A protein and the small-molecule ligand that binds it are described below.
Small molecule (SMILES): NC(=O)CN(CC(=O)O)CC(=O)O

Binding-site contacts:
Ligand atom C5 contacts residue ASN388 of chain 1.B at 4.4 Å.
Ligand atom C1 contacts residue ARG392 of chain 1.B at 3.8 Å.
Ligand atom C1 contacts residue ASN388 of chain 1.B at 4.2 Å.
Ligand atom N1 contacts residue ASN388 of chain 1.B at 4.3 Å.
Ligand atom O3 contacts residue PHE384 of chain 1.B at 4.0 Å.
Ligand atom O5 contacts residue ASN388 of chain 1.B at 4.2 Å.
Ligand atom O4 contacts residue ASN388 of chain 1.B at 2.9 Å (h-bond).
Ligand atom O2 contacts residue ARG392 of chain 1.B at 4.2 Å.
Ligand atom N2 contacts residue PHE384 of chain 1.B at 3.6 Å.
Ligand atom O3 contacts residue ASN388 of chain 1.B at 3.8 Å.
Ligand atom N2 contacts residue ASN388 of chain 1.B at 4.1 Å.
Ligand atom C2 contacts residue ARG392 of chain 1.B at 4.5 Å.
Ligand atom C6 contacts residue ASN388 of chain 1.B at 4.2 Å.
Ligand atom C4 contacts residue ASN388 of chain 1.B at 3.5 Å.

Sequence of chain 1.B:
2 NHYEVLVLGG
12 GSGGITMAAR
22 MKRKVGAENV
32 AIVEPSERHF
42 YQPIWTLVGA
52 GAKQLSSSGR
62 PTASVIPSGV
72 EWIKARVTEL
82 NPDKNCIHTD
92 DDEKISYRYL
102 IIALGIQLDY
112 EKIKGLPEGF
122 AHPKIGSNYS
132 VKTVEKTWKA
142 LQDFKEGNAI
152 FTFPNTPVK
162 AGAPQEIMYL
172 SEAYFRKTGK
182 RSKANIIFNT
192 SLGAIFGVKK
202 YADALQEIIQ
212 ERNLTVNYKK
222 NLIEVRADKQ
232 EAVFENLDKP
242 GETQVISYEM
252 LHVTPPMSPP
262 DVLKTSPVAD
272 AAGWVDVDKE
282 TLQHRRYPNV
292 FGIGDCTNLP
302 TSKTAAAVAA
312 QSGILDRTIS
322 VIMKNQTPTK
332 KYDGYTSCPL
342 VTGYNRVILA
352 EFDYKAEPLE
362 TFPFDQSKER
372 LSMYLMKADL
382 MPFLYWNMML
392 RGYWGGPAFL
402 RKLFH